Binding-site contacts:
Ligand atom O7 contacts residue GLU414 of chain 1.B at 4.3 Å.
Ligand atom C5 contacts residue ASN413 of chain 1.B at 3.7 Å.
Ligand atom C4 contacts residue ASN413 of chain 1.B at 4.2 Å.
Ligand atom C1 contacts residue ASN413 of chain 1.B at 1.4 Å.
Ligand atom C8 contacts residue ASN413 of chain 1.B at 3.4 Å.
Ligand atom O7 contacts residue PHE266 of chain 1.B at 4.2 Å.
Ligand atom O5 contacts residue ASN413 of chain 1.B at 2.4 Å (h-bond).
Ligand atom O7 contacts residue ILE417 of chain 1.B at 4.5 Å.
Ligand atom C2 contacts residue ASN413 of chain 1.B at 2.4 Å.
Ligand atom N2 contacts residue ASN413 of chain 1.B at 2.9 Å (h-bond).
Ligand atom C7 contacts residue ASN413 of chain 1.B at 3.3 Å.
Ligand atom O7 contacts residue ASN413 of chain 1.B at 4.0 Å.
Ligand atom O7 contacts residue TRP575 of chain 1.B at 4.2 Å.
Ligand atom C3 contacts residue ASN413 of chain 1.B at 3.8 Å.

This small molecule binds to this protein.
Small molecule (SMILES): CC(=O)N[C@@H]1[C@@H](O)[C@H](O)[C@@H](CO)O[C@H]1O

Sequence of chain 1.B:
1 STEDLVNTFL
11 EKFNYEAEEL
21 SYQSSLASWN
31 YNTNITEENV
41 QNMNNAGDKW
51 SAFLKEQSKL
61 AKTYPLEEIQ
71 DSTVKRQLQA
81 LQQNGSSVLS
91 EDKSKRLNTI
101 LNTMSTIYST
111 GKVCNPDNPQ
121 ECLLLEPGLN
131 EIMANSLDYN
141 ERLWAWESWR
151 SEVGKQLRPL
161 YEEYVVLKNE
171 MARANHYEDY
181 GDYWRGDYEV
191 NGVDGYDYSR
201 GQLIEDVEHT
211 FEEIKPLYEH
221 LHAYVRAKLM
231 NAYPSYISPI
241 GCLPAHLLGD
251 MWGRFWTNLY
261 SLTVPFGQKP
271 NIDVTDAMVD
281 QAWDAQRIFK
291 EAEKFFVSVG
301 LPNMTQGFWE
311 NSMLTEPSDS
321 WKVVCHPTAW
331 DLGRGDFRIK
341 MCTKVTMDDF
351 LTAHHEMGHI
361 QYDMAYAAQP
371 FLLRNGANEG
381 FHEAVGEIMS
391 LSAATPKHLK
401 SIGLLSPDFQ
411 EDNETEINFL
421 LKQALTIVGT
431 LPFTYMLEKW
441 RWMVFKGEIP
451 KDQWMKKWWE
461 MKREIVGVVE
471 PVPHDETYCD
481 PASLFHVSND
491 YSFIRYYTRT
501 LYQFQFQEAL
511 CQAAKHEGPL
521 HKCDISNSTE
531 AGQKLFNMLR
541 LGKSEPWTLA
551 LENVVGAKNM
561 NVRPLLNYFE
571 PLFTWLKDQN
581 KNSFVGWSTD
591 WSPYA